Sequence of chain 32.C:
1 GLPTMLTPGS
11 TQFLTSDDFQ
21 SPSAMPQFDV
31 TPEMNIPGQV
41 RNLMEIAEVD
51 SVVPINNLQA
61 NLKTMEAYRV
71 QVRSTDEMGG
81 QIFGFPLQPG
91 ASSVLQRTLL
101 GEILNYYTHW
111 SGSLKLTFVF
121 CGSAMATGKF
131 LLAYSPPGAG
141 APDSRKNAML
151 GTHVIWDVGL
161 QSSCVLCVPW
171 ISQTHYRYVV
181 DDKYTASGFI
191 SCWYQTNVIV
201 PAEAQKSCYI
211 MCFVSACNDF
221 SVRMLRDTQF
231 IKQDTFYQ

Sequence of chain 32.A:
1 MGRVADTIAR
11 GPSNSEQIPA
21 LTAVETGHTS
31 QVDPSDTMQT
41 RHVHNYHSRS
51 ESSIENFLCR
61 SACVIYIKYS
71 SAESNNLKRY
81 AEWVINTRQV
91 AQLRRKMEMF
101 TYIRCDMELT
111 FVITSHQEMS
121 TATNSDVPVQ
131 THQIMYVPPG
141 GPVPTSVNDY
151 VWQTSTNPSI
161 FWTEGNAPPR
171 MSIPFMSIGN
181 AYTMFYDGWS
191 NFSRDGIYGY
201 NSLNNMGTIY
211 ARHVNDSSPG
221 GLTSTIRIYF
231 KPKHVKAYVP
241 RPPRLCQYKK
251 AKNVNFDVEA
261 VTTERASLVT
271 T

Binding-site contacts:
Ligand atom C20 contacts residue ARG212 of chain 31.A at 3.4 Å.
Ligand atom C20 contacts residue ARG227 of chain 32.A at 3.6 Å.
Ligand atom O1 contacts residue TYR150 of chain 31.A at 3.0 Å (h-bond).
Ligand atom N1 contacts residue GLN233 of chain 32.C at 3.3 Å (h-bond).
Ligand atom C6 contacts residue GLN153 of chain 31.A at 3.2 Å.
Ligand atom O2 contacts residue THR235 of chain 32.C at 3.0 Å.
Ligand atom S1 contacts residue GLN233 of chain 32.C at 3.7 Å.
Ligand atom C3 contacts residue ASN148 of chain 31.A at 3.5 Å.
Ligand atom O2 contacts residue GLN233 of chain 32.C at 3.0 Å.
Ligand atom C4 contacts residue ASN148 of chain 31.A at 3.3 Å.
Ligand atom C9 contacts residue ASN148 of chain 31.A at 3.7 Å.
Ligand atom N1 contacts residue GLN153 of chain 31.A at 2.7 Å (h-bond).
Ligand atom C1 contacts residue GLN153 of chain 31.A at 3.4 Å.
Ligand atom O5 contacts residue TRP152 of chain 31.A at 3.5 Å (h-bond).
Ligand atom C2 contacts residue TYR66 of chain 32.A at 3.8 Å (hydrophobic).
Ligand atom C8 contacts residue ASN148 of chain 31.A at 3.3 Å.
Ligand atom C14 contacts residue TYR66 of chain 32.A at 3.4 Å (hydrophobic).
Ligand atom C16 contacts residue PHE236 of chain 32.C at 3.7 Å (hydrophobic).
Ligand atom C6 contacts residue PHE236 of chain 32.C at 3.5 Å (hydrophobic).
Ligand atom O5 contacts residue ARG212 of chain 31.A at 3.3 Å (salt-bridge).
Ligand atom C3 contacts residue ASP149 of chain 31.A at 3.5 Å.
Ligand atom O5 contacts residue TYR229 of chain 32.A at 3.8 Å.
Ligand atom C4 contacts residue ASP149 of chain 31.A at 3.5 Å.
Ligand atom O1 contacts residue ASP149 of chain 31.A at 3.6 Å.
Ligand atom C5 contacts residue GLN153 of chain 31.A at 3.2 Å.
Ligand atom C9 contacts residue ASP234 of chain 32.C at 3.6 Å.
Ligand atom C10 contacts residue ASN148 of chain 31.A at 3.7 Å.
Ligand atom O4 contacts residue ARG227 of chain 32.A at 3.3 Å (salt-bridge).
Ligand atom O4 contacts residue ARG212 of chain 31.A at 2.8 Å (salt-bridge).
Ligand atom C16 contacts residue THR235 of chain 32.C at 3.8 Å.
Ligand atom C15 contacts residue TYR66 of chain 32.A at 3.4 Å (hydrophobic).
Ligand atom O2 contacts residue ASP234 of chain 32.C at 3.7 Å.
Ligand atom C10 contacts residue ASP234 of chain 32.C at 3.8 Å.
Ligand atom C7 contacts residue THR235 of chain 32.C at 3.8 Å.
Ligand atom N1 contacts residue PHE236 of chain 32.C at 3.6 Å.
Ligand atom O2 contacts residue PHE236 of chain 32.C at 3.4 Å (h-bond).
Ligand atom O5 contacts residue ARG227 of chain 32.A at 3.5 Å (salt-bridge).
Ligand atom O1 contacts residue GLN233 of chain 32.C at 3.5 Å (h-bond).
Ligand atom C8 contacts residue ASP234 of chain 32.C at 3.3 Å.
Ligand atom C13 contacts residue TYR66 of chain 32.A at 3.4 Å (hydrophobic).

The protein below binds the small molecule below.
Small molecule (SMILES): CCCOc1ccc2cc(S(=O)(=O)Nc3ccc(C(=O)O)cc3)ccc2c1

Sequence of chain 31.A:
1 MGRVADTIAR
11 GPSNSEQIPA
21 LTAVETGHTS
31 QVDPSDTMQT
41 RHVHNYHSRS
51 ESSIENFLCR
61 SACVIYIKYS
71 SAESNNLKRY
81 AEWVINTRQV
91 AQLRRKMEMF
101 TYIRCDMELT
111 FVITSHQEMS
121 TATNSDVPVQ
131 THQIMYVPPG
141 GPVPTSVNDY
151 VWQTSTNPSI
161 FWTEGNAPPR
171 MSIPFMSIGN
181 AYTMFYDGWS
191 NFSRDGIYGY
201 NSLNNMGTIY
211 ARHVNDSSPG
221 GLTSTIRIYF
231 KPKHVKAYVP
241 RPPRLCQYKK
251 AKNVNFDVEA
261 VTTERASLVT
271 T